A small-molecule ligand and the protein it binds are described below.
Small molecule (SMILES): COc1ccc2nc(SCc3ncc(C)c(OC)c3C)[nH]c2c1

Binding-site contacts:
Ligand atom CE3 contacts residue ALA74 of chain 1.B at 3.6 Å (hydrophobic).
Ligand atom S contacts residue PRO329 of chain 1.B at 3.9 Å.
Ligand atom NE1 contacts residue LEU437 of chain 1.B at 2.8 Å (h-bond).
Ligand atom CZ2 contacts residue VAL26 of chain 1.B at 3.5 Å (hydrophobic).
Ligand atom O3 contacts residue TYR51 of chain 1.B at 3.6 Å.
Ligand atom C4 contacts residue TYR51 of chain 1.B at 3.2 Å (hydrophobic).
Ligand atom CS2 contacts residue LEU437 of chain 1.B at 3.8 Å (hydrophobic).
Ligand atom C1 contacts residue ALA264 of chain 1.B at 3.8 Å (hydrophobic).
Ligand atom CH2 contacts residue VAL26 of chain 1.B at 4.0 Å (hydrophobic).
Ligand atom NV contacts residue ALA74 of chain 1.B at 4.1 Å.
Ligand atom O3 contacts residue LEU188 of chain 1.B at 4.1 Å.
Ligand atom CE3 contacts residue MET354 of chain 1.B at 3.8 Å (hydrophobic).
Ligand atom CX2 contacts residue ALA330 of chain 1.B at 4.1 Å (hydrophobic).
Ligand atom CZ2 contacts residue LEU437 of chain 1.B at 4.0 Å (hydrophobic).
Ligand atom CF1 contacts residue LEU437 of chain 1.B at 3.8 Å (hydrophobic).
Ligand atom C1 contacts residue VAL87 of chain 1.B at 4.0 Å (hydrophobic).
Ligand atom S contacts residue ALA330 of chain 1.B at 4.0 Å.
Ligand atom O2 contacts residue PHE82 of chain 1.B at 4.0 Å.
Ligand atom N1 contacts residue ALA328 of chain 1.B at 3.7 Å.
Ligand atom C2 contacts residue THR438 of chain 1.B at 4.1 Å.
Ligand atom CX2 contacts residue ALA74 of chain 1.B at 3.8 Å (hydrophobic).
Ligand atom N1 contacts residue HEM1 of chain 1.E at 4.0 Å.
Ligand atom O3 contacts residue MET354 of chain 1.B at 4.2 Å.
Ligand atom C1 contacts residue HEM1 of chain 1.E at 3.8 Å.
Ligand atom C3 contacts residue LEU437 of chain 1.B at 4.1 Å (hydrophobic).
Ligand atom CS2 contacts residue VAL26 of chain 1.B at 4.2 Å (hydrophobic).
Ligand atom CE2 contacts residue ALA328 of chain 1.B at 3.8 Å (hydrophobic).
Ligand atom CB contacts residue ALA330 of chain 1.B at 3.8 Å (hydrophobic).
Ligand atom CF1 contacts residue ALA330 of chain 1.B at 4.2 Å (hydrophobic).
Ligand atom CF1 contacts residue PRO329 of chain 1.B at 4.2 Å (hydrophobic).
Ligand atom CH2 contacts residue LEU188 of chain 1.B at 4.2 Å (hydrophobic).
Ligand atom S contacts residue LEU437 of chain 1.B at 4.0 Å.
Ligand atom NE1 contacts residue PRO329 of chain 1.B at 3.8 Å.
Ligand atom CZ contacts residue VAL87 of chain 1.B at 4.1 Å (hydrophobic).
Ligand atom C2 contacts residue ALA264 of chain 1.B at 3.9 Å (hydrophobic).
Ligand atom CE2 contacts residue HEM1 of chain 1.E at 3.7 Å.
Ligand atom S contacts residue ALA328 of chain 1.B at 4.0 Å.
Ligand atom C4 contacts residue LEU29 of chain 1.B at 4.0 Å (hydrophobic).
Ligand atom NV contacts residue ALA330 of chain 1.B at 3.9 Å.
Ligand atom C4 contacts residue LEU188 of chain 1.B at 4.0 Å (hydrophobic).

Sequence of chain 1.B:
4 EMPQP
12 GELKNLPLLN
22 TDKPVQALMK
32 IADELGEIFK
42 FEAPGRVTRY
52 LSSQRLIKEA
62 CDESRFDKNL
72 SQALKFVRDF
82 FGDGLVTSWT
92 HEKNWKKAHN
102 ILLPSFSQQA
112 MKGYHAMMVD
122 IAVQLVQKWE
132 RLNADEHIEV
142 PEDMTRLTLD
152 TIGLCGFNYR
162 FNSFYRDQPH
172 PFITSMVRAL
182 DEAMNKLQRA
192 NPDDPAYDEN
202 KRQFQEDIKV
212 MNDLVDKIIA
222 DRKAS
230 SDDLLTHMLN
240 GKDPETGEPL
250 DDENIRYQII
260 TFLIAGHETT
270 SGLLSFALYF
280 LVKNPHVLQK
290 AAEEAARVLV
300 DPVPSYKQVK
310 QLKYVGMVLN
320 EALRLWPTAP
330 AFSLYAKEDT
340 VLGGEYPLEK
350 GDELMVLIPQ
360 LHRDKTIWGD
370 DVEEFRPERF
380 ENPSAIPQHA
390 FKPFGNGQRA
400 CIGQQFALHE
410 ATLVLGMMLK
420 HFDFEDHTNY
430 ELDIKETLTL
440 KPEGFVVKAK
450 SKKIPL